A protein and the small-molecule ligand that binds it are described below.
Small molecule (SMILES): OC[C@H]1O[C@@H](O)[C@H](O)[C@@H](O)[C@H]1O

Sequence of chain 1.C:
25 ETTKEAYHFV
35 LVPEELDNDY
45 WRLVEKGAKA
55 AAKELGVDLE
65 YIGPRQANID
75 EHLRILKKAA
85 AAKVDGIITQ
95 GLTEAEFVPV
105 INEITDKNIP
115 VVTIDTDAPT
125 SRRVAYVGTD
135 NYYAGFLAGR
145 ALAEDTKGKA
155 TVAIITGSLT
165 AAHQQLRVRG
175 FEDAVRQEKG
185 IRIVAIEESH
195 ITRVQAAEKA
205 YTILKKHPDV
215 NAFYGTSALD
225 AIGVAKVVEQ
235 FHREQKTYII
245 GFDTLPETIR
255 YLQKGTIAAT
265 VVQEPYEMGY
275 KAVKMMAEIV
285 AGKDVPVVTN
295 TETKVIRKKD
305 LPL

Binding-site contacts:
Ligand atom C3 contacts residue ASP119 of chain 1.C at 3.5 Å.
Ligand atom O2 contacts residue HIS167 of chain 1.C at 3.7 Å.
Ligand atom O1 contacts residue ALA222 of chain 1.C at 3.4 Å (h-bond).
Ligand atom C2 contacts residue ASP119 of chain 1.C at 3.6 Å.
Ligand atom C2 contacts residue HIS167 of chain 1.C at 3.7 Å.
Ligand atom O3 contacts residue GLN94 of chain 1.C at 3.0 Å (h-bond).
Ligand atom O5 contacts residue SER221 of chain 1.C at 3.4 Å.
Ligand atom O6 contacts residue ALA222 of chain 1.C at 3.3 Å (h-bond).
Ligand atom O1 contacts residue ARG171 of chain 1.C at 2.9 Å (salt-bridge).
Ligand atom O2 contacts residue ASP119 of chain 1.C at 2.6 Å (salt-bridge).
Ligand atom C4 contacts residue GLU38 of chain 1.C at 3.3 Å.
Ligand atom O6 contacts residue LEU223 of chain 1.C at 3.8 Å.
Ligand atom C3 contacts residue GLU38 of chain 1.C at 3.8 Å.
Ligand atom C6 contacts residue ASN42 of chain 1.C at 3.4 Å.
Ligand atom C6 contacts residue SER221 of chain 1.C at 3.9 Å.
Ligand atom O3 contacts residue HIS167 of chain 1.C at 2.9 Å (h-bond).
Ligand atom O5 contacts residue ASP247 of chain 1.C at 3.9 Å.
Ligand atom O4 contacts residue HIS167 of chain 1.C at 3.4 Å (h-bond).
Ligand atom O5 contacts residue ALA222 of chain 1.C at 3.0 Å (h-bond).
Ligand atom C4 contacts residue TRP45 of chain 1.C at 3.6 Å (hydrophobic).
Ligand atom C3 contacts residue HIS167 of chain 1.C at 3.8 Å.
Ligand atom O3 contacts residue GLU38 of chain 1.C at 3.0 Å (salt-bridge).
Ligand atom O2 contacts residue TYR44 of chain 1.C at 3.6 Å.
Ligand atom C6 contacts residue ILE195 of chain 1.C at 3.8 Å (hydrophobic).
Ligand atom O1 contacts residue SER221 of chain 1.C at 3.5 Å.
Ligand atom C1 contacts residue ARG171 of chain 1.C at 3.8 Å.
Ligand atom O1 contacts residue ASP247 of chain 1.C at 2.5 Å (salt-bridge).
Ligand atom C1 contacts residue GLN267 of chain 1.C at 3.8 Å.
Ligand atom O6 contacts residue ASN42 of chain 1.C at 3.1 Å (h-bond).
Ligand atom O3 contacts residue TRP45 of chain 1.C at 3.3 Å (h-bond).
Ligand atom O2 contacts residue GLN267 of chain 1.C at 3.1 Å (h-bond).
Ligand atom C2 contacts residue ARG171 of chain 1.C at 3.5 Å.
Ligand atom O2 contacts residue ARG171 of chain 1.C at 2.8 Å (salt-bridge).
Ligand atom C1 contacts residue ALA222 of chain 1.C at 3.7 Å (hydrophobic).
Ligand atom O1 contacts residue GLN267 of chain 1.C at 3.3 Å (h-bond).
Ligand atom C1 contacts residue ASP247 of chain 1.C at 3.3 Å.
Ligand atom O4 contacts residue GLU38 of chain 1.C at 2.8 Å (salt-bridge).
Ligand atom C3 contacts residue TYR44 of chain 1.C at 3.6 Å (hydrophobic).
Ligand atom O3 contacts residue ASP119 of chain 1.C at 2.8 Å (salt-bridge).
Ligand atom C3 contacts residue TRP45 of chain 1.C at 3.5 Å (hydrophobic).